Binding-site contacts:
Ligand atom O5 contacts residue THR156 of chain 1.J at 4.3 Å.
Ligand atom C5 contacts residue ASN154 of chain 1.J at 3.6 Å.
Ligand atom C4 contacts residue ASN154 of chain 1.J at 4.0 Å.
Ligand atom C3 contacts residue ASN154 of chain 1.J at 3.5 Å.
Ligand atom N2 contacts residue ASN154 of chain 1.J at 2.6 Å (h-bond).
Ligand atom O7 contacts residue ASN154 of chain 1.J at 3.2 Å (h-bond).
Ligand atom O5 contacts residue ASN154 of chain 1.J at 2.4 Å (h-bond).
Ligand atom C2 contacts residue ASN154 of chain 1.J at 2.1 Å.
Ligand atom O3 contacts residue ASN154 of chain 1.J at 4.4 Å.
Ligand atom C1 contacts residue ASN154 of chain 1.J at 1.4 Å.
Ligand atom C7 contacts residue ASN154 of chain 1.J at 3.2 Å.

The protein below binds the small molecule below.
Small molecule (SMILES): CC(=O)N[C@@H]1[C@@H](O)[C@H](O)[C@@H](CO)O[C@H]1O

Sequence of chain 1.J:
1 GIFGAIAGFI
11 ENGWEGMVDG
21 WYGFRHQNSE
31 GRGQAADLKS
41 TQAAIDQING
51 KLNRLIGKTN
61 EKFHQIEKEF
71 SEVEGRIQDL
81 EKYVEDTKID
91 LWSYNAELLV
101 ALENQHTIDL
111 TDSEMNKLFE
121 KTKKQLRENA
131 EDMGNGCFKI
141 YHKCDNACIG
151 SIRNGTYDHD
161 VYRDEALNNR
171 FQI